Binding-site contacts:
Ligand atom C5 contacts residue ASN798 of chain 1.A at 3.6 Å.
Ligand atom C2 contacts residue SER800 of chain 1.A at 4.4 Å.
Ligand atom O6 contacts residue GLN801 of chain 1.A at 3.9 Å.
Ligand atom C4 contacts residue ASN798 of chain 1.A at 4.2 Å.
Ligand atom O6 contacts residue ASN798 of chain 1.A at 4.4 Å.
Ligand atom C8 contacts residue ASN798 of chain 1.A at 3.8 Å.
Ligand atom O5 contacts residue SER800 of chain 1.A at 3.5 Å (h-bond).
Ligand atom C7 contacts residue ASN798 of chain 1.A at 3.6 Å.
Ligand atom C6 contacts residue GLN801 of chain 1.A at 4.1 Å.
Ligand atom N2 contacts residue ASN798 of chain 1.A at 2.6 Å (h-bond).
Ligand atom C1 contacts residue SER800 of chain 1.A at 3.2 Å.
Ligand atom C3 contacts residue ASN798 of chain 1.A at 3.8 Å.
Ligand atom C1 contacts residue ASN798 of chain 1.A at 1.4 Å.
Ligand atom C5 contacts residue SER800 of chain 1.A at 3.8 Å.
Ligand atom C2 contacts residue ASN798 of chain 1.A at 2.5 Å.
Ligand atom O5 contacts residue ASN798 of chain 1.A at 2.3 Å (h-bond).

This protein binds this small molecule.
Small molecule (SMILES): CC(=O)N[C@@H]1[C@@H](O)[C@H](O)[C@@H](CO)O[C@H]1O

Sequence of chain 1.A:
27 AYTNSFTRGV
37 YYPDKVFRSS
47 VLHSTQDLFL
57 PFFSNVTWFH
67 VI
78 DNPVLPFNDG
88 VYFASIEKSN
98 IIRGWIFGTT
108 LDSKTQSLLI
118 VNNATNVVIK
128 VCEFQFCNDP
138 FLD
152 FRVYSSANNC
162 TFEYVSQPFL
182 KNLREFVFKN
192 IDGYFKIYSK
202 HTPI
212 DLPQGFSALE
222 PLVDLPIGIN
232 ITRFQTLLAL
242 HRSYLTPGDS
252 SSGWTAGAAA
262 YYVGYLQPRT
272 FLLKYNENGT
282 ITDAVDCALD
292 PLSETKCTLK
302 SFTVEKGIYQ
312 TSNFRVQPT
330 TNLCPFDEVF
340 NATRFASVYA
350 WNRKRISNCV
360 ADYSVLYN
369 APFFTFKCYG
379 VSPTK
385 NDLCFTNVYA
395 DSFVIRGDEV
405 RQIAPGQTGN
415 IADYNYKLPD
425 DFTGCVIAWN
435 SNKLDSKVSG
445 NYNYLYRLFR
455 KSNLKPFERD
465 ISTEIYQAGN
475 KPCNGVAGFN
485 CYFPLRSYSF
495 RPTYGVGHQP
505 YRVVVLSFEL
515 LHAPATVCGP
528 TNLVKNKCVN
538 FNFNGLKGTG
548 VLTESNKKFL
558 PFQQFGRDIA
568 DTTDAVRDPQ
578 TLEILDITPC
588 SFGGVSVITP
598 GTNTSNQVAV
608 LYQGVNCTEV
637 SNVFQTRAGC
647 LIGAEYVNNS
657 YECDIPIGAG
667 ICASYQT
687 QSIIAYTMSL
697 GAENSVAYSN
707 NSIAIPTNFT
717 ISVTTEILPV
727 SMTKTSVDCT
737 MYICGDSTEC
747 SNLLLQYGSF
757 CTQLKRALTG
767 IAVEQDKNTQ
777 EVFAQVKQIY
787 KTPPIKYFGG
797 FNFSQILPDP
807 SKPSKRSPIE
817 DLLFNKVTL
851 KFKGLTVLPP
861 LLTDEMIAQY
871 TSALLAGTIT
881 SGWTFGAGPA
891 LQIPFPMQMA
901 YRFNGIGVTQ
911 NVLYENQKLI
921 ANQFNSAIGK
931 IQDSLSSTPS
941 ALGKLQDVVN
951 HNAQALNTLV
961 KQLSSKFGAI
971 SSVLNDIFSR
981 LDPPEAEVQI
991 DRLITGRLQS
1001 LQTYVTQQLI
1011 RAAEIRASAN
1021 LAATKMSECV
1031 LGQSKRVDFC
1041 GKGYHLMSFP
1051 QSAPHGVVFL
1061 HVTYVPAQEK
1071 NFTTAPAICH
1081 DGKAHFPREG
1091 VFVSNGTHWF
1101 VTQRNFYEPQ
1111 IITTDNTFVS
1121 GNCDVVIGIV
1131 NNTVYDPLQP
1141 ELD